Binding-site contacts:
Ligand atom O1G contacts residue LYS34 of chain 1.C at 2.3 Å (salt-bridge).
Ligand atom O1A contacts residue GLY33 of chain 1.C at 3.4 Å.
Ligand atom N2 contacts residue LEU138 of chain 1.C at 3.5 Å.
Ligand atom PG contacts residue MG1 of chain 1.L at 3.3 Å.
Ligand atom N7 contacts residue ASN134 of chain 1.C at 3.2 Å (h-bond).
Ligand atom N1 contacts residue ASP137 of chain 1.C at 2.8 Å (salt-bridge).
Ligand atom O1G contacts residue GLY30 of chain 1.C at 3.5 Å.
Ligand atom C5' contacts residue GLY31 of chain 1.C at 3.5 Å.
Ligand atom O6 contacts residue SER163 of chain 1.C at 3.4 Å.
Ligand atom PG contacts residue LYS34 of chain 1.C at 3.5 Å.
Ligand atom C8 contacts residue ALA36 of chain 1.C at 3.4 Å (hydrophobic).
Ligand atom PB contacts residue MG1 of chain 1.L at 3.2 Å.
Ligand atom O3A contacts residue GLY31 of chain 1.C at 3.6 Å.
Ligand atom N3B contacts residue MG1 of chain 1.L at 3.5 Å.
Ligand atom O2B contacts residue GLY31 of chain 1.C at 3.5 Å (h-bond).
Ligand atom O2' contacts residue PHE46 of chain 1.C at 3.3 Å.
Ligand atom O4' contacts residue LYS135 of chain 1.C at 2.9 Å (salt-bridge).
Ligand atom O2' contacts residue VAL47 of chain 1.C at 2.5 Å (h-bond).
Ligand atom O1B contacts residue MG1 of chain 1.L at 2.0 Å.
Ligand atom O1B contacts residue SER35 of chain 1.C at 3.1 Å (h-bond).
Ligand atom O2B contacts residue VAL32 of chain 1.C at 3.4 Å (h-bond).
Ligand atom O2G contacts residue THR53 of chain 1.C at 3.1 Å (h-bond).
Ligand atom O1A contacts residue ALA36 of chain 1.C at 2.9 Å (h-bond).
Ligand atom O6 contacts residue ASN134 of chain 1.C at 3.4 Å (h-bond).
Ligand atom C2' contacts residue VAL47 of chain 1.C at 3.5 Å (hydrophobic).
Ligand atom C3' contacts residue ASP48 of chain 1.C at 3.4 Å.
Ligand atom O2' contacts residue ASP48 of chain 1.C at 3.1 Å.
Ligand atom O2G contacts residue MG1 of chain 1.L at 2.0 Å.
Ligand atom O3A contacts residue GLY33 of chain 1.C at 3.3 Å (h-bond).
Ligand atom O6 contacts residue LYS135 of chain 1.C at 3.2 Å.
Ligand atom O6 contacts residue ALA164 of chain 1.C at 2.8 Å (h-bond).
Ligand atom O2B contacts residue GLY33 of chain 1.C at 3.1 Å (h-bond).
Ligand atom O3' contacts residue ASP48 of chain 1.C at 2.5 Å (salt-bridge).
Ligand atom O1G contacts residue GLY78 of chain 1.C at 2.8 Å (h-bond).
Ligand atom N2 contacts residue ASP137 of chain 1.C at 2.8 Å (salt-bridge).
Ligand atom O2B contacts residue LYS34 of chain 1.C at 3.0 Å (salt-bridge).
Ligand atom C8 contacts residue GLY33 of chain 1.C at 3.6 Å.
Ligand atom O6 contacts residue ASP137 of chain 1.C at 3.4 Å (salt-bridge).
Ligand atom N3B contacts residue GLY31 of chain 1.C at 3.0 Å (h-bond).
Ligand atom O1A contacts residue SER35 of chain 1.C at 3.3 Å (h-bond).

Sequence of chain 1.C:
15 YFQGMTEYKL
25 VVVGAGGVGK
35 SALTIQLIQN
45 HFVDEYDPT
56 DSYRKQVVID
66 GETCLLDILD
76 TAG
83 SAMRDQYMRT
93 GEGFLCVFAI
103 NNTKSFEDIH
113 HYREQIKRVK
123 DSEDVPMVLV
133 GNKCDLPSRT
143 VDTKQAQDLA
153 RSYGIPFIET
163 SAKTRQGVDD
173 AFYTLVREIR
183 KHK

A small-molecule ligand and the protein it binds are described below.
Small molecule (SMILES): Nc1nc2c(ncn2[C@@H]2O[C@H](CO[P](=O)(O)O[P](=O)(O)NP(=O)(O)O)[C@@H](O)[C@H]2O)c(=O)[nH]1